This small molecule binds to this protein.
Small molecule (SMILES): CC(=O)N[C@@H]1[C@@H](O)[C@H](O)[C@@H](CO)O[C@H]1O

Binding-site contacts:
Ligand atom O7 contacts residue ASN94 of chain 1.C at 3.8 Å.
Ligand atom C4 contacts residue ASN94 of chain 1.C at 4.3 Å.
Ligand atom O6 contacts residue NAG2 of chain 1.N at 4.3 Å.
Ligand atom O5 contacts residue ASN94 of chain 1.C at 2.4 Å (h-bond).
Ligand atom C2 contacts residue NAG1 of chain 1.N at 4.3 Å.
Ligand atom C1 contacts residue NAG1 of chain 1.N at 4.3 Å.
Ligand atom C2 contacts residue ASN94 of chain 1.C at 2.6 Å.
Ligand atom C7 contacts residue ASN94 of chain 1.C at 2.9 Å.
Ligand atom N2 contacts residue ASN94 of chain 1.C at 2.2 Å (h-bond).
Ligand atom C5 contacts residue ASN94 of chain 1.C at 3.7 Å.
Ligand atom O6 contacts residue NAG1 of chain 1.N at 4.0 Å.
Ligand atom C3 contacts residue ASN94 of chain 1.C at 3.9 Å.
Ligand atom O5 contacts residue NAG1 of chain 1.N at 3.8 Å.
Ligand atom C1 contacts residue ASN94 of chain 1.C at 1.5 Å.
Ligand atom C8 contacts residue ASN94 of chain 1.C at 3.3 Å.

Sequence of chain 1.C:
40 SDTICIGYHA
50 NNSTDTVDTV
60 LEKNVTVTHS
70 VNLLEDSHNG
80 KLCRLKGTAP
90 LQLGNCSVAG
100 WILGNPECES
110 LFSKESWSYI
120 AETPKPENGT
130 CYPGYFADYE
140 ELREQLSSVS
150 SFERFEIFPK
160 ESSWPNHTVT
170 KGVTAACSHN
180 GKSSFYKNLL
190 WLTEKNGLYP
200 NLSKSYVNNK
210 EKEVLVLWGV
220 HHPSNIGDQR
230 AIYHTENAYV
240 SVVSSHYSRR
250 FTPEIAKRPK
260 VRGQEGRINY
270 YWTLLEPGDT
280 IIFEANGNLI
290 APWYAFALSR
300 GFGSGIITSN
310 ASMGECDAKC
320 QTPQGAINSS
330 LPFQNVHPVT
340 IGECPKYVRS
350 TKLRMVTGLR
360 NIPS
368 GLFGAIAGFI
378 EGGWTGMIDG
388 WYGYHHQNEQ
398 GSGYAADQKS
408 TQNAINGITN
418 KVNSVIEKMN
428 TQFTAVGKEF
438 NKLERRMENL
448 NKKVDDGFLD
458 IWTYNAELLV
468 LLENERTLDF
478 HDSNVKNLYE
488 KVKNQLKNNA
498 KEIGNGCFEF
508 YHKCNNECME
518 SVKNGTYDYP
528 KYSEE